Sequence of chain 1.D:
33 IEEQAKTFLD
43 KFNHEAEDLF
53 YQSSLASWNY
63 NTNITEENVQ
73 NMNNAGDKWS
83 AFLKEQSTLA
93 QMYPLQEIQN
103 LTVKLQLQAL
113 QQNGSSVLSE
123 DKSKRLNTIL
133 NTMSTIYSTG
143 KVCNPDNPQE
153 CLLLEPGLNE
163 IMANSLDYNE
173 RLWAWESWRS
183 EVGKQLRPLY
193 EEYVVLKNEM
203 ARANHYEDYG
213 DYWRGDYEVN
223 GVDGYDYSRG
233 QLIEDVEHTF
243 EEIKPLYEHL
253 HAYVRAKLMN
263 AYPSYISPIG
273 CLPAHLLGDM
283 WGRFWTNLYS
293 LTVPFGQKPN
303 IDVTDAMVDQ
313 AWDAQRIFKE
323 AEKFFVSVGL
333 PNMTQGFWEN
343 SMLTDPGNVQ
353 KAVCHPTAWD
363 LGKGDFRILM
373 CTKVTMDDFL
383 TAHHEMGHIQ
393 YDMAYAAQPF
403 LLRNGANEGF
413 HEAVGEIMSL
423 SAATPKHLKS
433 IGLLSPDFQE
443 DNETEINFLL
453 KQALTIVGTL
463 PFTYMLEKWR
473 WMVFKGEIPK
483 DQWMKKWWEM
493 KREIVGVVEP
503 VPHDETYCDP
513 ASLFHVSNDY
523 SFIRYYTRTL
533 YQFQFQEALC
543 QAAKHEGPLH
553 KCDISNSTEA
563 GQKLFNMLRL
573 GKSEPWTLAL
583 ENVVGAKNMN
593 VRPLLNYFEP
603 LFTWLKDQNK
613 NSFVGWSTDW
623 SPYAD

Binding-site contacts:
Ligand atom C7 contacts residue ASN444 of chain 1.D at 3.3 Å.
Ligand atom C8 contacts residue ILE448 of chain 1.D at 4.4 Å (hydrophobic).
Ligand atom N2 contacts residue ASN444 of chain 1.D at 2.9 Å (h-bond).
Ligand atom C2 contacts residue ASN444 of chain 1.D at 2.4 Å.
Ligand atom C1 contacts residue ASN444 of chain 1.D at 1.4 Å.
Ligand atom C8 contacts residue TRP606 of chain 1.D at 4.0 Å (hydrophobic).
Ligand atom C3 contacts residue ASN444 of chain 1.D at 3.8 Å.
Ligand atom C8 contacts residue ASN444 of chain 1.D at 4.3 Å.
Ligand atom C5 contacts residue ASN444 of chain 1.D at 3.7 Å.
Ligand atom C8 contacts residue PHE297 of chain 1.D at 3.8 Å (hydrophobic).
Ligand atom C4 contacts residue ASN444 of chain 1.D at 4.2 Å.
Ligand atom O7 contacts residue ASN444 of chain 1.D at 3.3 Å (h-bond).
Ligand atom O5 contacts residue ASN444 of chain 1.D at 2.4 Å (h-bond).

The protein below binds the small molecule below.
Small molecule (SMILES): CC(=O)N[C@H]1[C@H](O[C@H]2[C@H](O)[C@@H](NC(C)=O)CO[C@@H]2CO)O[C@H](CO)[C@@H](O)[C@@H]1O